Binding-site contacts:
Ligand atom C contacts residue PHE307 of chain 1.A at 3.9 Å (hydrophobic).
Ligand atom CAY contacts residue PHE307 of chain 1.A at 3.9 Å (hydrophobic).
Ligand atom CAO contacts residue GLY306 of chain 1.A at 3.6 Å.
Ligand atom CBA contacts residue PHE307 of chain 1.A at 4.0 Å (hydrophobic).
Ligand atom CAH contacts residue MET303 of chain 1.A at 4.0 Å (hydrophobic).
Ligand atom CAC contacts residue PHE307 of chain 1.A at 3.9 Å (hydrophobic).
Ligand atom OAF contacts residue GLN304 of chain 1.A at 3.1 Å (h-bond).
Ligand atom CAZ contacts residue PHE273 of chain 1.A at 3.6 Å (hydrophobic).
Ligand atom CAC contacts residue LEU252 of chain 1.A at 3.9 Å (hydrophobic).
Ligand atom CBD contacts residue GLN304 of chain 1.A at 3.6 Å.
Ligand atom CAA contacts residue ALA266 of chain 1.A at 3.6 Å (hydrophobic).
Ligand atom OAF contacts residue VAL269 of chain 1.A at 4.0 Å.
Ligand atom O contacts residue PHE307 of chain 1.A at 3.7 Å.
Ligand atom NAU contacts residue GLN304 of chain 1.A at 2.7 Å (h-bond).
Ligand atom CAQ contacts residue ALA310 of chain 1.A at 3.9 Å (hydrophobic).
Ligand atom CAM contacts residue GLN304 of chain 1.A at 3.5 Å.
Ligand atom NAU contacts residue PHE307 of chain 1.A at 3.8 Å.
Ligand atom CBD contacts residue PHE307 of chain 1.A at 3.9 Å (hydrophobic).
Ligand atom OAV contacts residue GLN304 of chain 1.A at 3.0 Å (h-bond).
Ligand atom OAV contacts residue PHE273 of chain 1.A at 3.7 Å.
Ligand atom CAA contacts residue GLN304 of chain 1.A at 3.4 Å.
Ligand atom CAZ contacts residue GLN304 of chain 1.A at 3.4 Å.
Ligand atom CBB contacts residue GLN304 of chain 1.A at 3.6 Å.
Ligand atom NAS contacts residue PHE307 of chain 1.A at 3.9 Å.
Ligand atom CAL contacts residue TYR99 of chain 1.A at 3.6 Å (hydrophobic).
Ligand atom CAH contacts residue PHE273 of chain 1.A at 4.0 Å (hydrophobic).
Ligand atom CAB contacts residue PHE273 of chain 1.A at 4.0 Å (hydrophobic).
Ligand atom CBA contacts residue GLN304 of chain 1.A at 3.6 Å.
Ligand atom CAI contacts residue PHE307 of chain 1.A at 3.4 Å (hydrophobic).
Ligand atom CBD contacts residue VAL269 of chain 1.A at 4.0 Å (hydrophobic).
Ligand atom CAA contacts residue VAL269 of chain 1.A at 4.0 Å (hydrophobic).
Ligand atom CAJ contacts residue GLN304 of chain 1.A at 4.0 Å.
Ligand atom CAX contacts residue PHE307 of chain 1.A at 3.9 Å (hydrophobic).
Ligand atom CBC contacts residue PHE307 of chain 1.A at 3.9 Å (hydrophobic).
Ligand atom CAL contacts residue VAL269 of chain 1.A at 3.9 Å (hydrophobic).
Ligand atom CAC contacts residue TYR99 of chain 1.A at 4.0 Å (hydrophobic).
Ligand atom OAV contacts residue VAL269 of chain 1.A at 3.9 Å.
Ligand atom CAO contacts residue ALA310 of chain 1.A at 3.8 Å (hydrophobic).
Ligand atom CBB contacts residue PHE307 of chain 1.A at 3.9 Å (hydrophobic).
Ligand atom CBA contacts residue PHE273 of chain 1.A at 3.9 Å (hydrophobic).

A protein and the small-molecule ligand that binds it are described below.
Small molecule (SMILES): CCCOc1ccc(NC(=O)CN2CCN(C)CC2)cc1-c1nc(CC)c(CC)c(=O)[nH]1

Sequence of chain 1.A:
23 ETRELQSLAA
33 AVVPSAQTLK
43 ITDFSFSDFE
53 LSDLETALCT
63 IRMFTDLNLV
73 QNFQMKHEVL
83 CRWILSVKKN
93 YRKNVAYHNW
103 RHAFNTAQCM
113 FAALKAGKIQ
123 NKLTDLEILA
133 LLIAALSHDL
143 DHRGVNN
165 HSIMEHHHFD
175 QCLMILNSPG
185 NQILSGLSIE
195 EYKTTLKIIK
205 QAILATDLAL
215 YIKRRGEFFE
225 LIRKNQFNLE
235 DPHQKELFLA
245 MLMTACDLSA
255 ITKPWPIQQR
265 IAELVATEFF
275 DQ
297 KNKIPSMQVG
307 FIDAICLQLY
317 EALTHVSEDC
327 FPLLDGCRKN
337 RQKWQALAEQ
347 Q